Binding-site contacts:
Ligand atom CA contacts residue PRO30 of chain 1.A at 4.1 Å (hydrophobic).
Ligand atom C contacts residue SER32 of chain 1.A at 3.4 Å.
Ligand atom NE2 contacts residue LYS31 of chain 1.A at 3.6 Å.
Ligand atom OXT contacts residue SER32 of chain 1.A at 2.8 Å (h-bond).
Ligand atom CG contacts residue LYS31 of chain 1.A at 3.8 Å.
Ligand atom O contacts residue PRO30 of chain 1.A at 3.8 Å.
Ligand atom N contacts residue PRO30 of chain 1.A at 4.5 Å.
Ligand atom OXT contacts residue PRO30 of chain 1.A at 4.2 Å.
Ligand atom C contacts residue LYS31 of chain 1.A at 3.9 Å.
Ligand atom OE1 contacts residue ASP21 of chain 1.A at 4.1 Å.
Ligand atom O contacts residue SER32 of chain 1.A at 2.7 Å (h-bond).
Ligand atom NE2 contacts residue PRO30 of chain 1.A at 3.9 Å.
Ligand atom OE1 contacts residue LYS31 of chain 1.A at 3.2 Å.
Ligand atom CA contacts residue LYS31 of chain 1.A at 4.2 Å.
Ligand atom C contacts residue PRO30 of chain 1.A at 3.9 Å (hydrophobic).
Ligand atom OXT contacts residue LYS31 of chain 1.A at 3.4 Å (salt-bridge).
Ligand atom CD contacts residue LYS31 of chain 1.A at 3.6 Å.

Sequence of chain 1.A:
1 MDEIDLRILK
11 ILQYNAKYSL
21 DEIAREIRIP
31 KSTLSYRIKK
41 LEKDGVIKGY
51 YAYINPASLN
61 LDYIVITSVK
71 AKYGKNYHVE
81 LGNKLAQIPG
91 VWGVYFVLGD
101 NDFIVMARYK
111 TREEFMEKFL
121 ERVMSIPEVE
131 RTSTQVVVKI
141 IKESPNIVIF

A small-molecule ligand and the protein it binds are described below.
Small molecule (SMILES): NC(=O)CC[C@H](N)C(=O)O